Binding-site contacts:
Ligand atom F2 contacts residue TYR89 of chain 1.A at 3.4 Å.
Ligand atom F1 contacts residue TYR185 of chain 1.A at 3.4 Å.
Ligand atom O2 contacts residue TRP53 of chain 1.B at 3.2 Å.
Ligand atom C6 contacts residue TRP143 of chain 1.A at 3.2 Å (hydrophobic).
Ligand atom C12 contacts residue VAL114 of chain 1.B at 4.0 Å (hydrophobic).
Ligand atom CL1 contacts residue LEU112 of chain 1.B at 3.1 Å.
Ligand atom C6 contacts residue TYR192 of chain 1.A at 3.3 Å (hydrophobic).
Ligand atom C1 contacts residue VAL114 of chain 1.B at 3.6 Å (hydrophobic).
Ligand atom C9 contacts residue ARG104 of chain 1.B at 3.6 Å.
Ligand atom CL1 contacts residue TYR113 of chain 1.B at 3.9 Å.
Ligand atom C11 contacts residue VAL114 of chain 1.B at 3.8 Å (hydrophobic).
Ligand atom C7 contacts residue TRP143 of chain 1.A at 3.3 Å (hydrophobic).
Ligand atom C10 contacts residue VAL114 of chain 1.B at 3.8 Å (hydrophobic).
Ligand atom C4 contacts residue TRP143 of chain 1.A at 3.2 Å (hydrophobic).
Ligand atom C10 contacts residue THR144 of chain 1.A at 4.0 Å.
Ligand atom C9 contacts residue LEU112 of chain 1.B at 4.0 Å (hydrophobic).
Ligand atom C5 contacts residue TRP143 of chain 1.A at 4.0 Å (hydrophobic).
Ligand atom C1 contacts residue ARG55 of chain 1.B at 3.7 Å.
Ligand atom CL1 contacts residue VAL114 of chain 1.B at 3.9 Å.
Ligand atom N1 contacts residue TRP143 of chain 1.A at 3.7 Å.
Ligand atom O1 contacts residue ARG55 of chain 1.B at 3.0 Å (salt-bridge).
Ligand atom O2 contacts residue VAL114 of chain 1.B at 3.9 Å.
Ligand atom F2 contacts residue TRP143 of chain 1.A at 4.0 Å.
Ligand atom C12 contacts residue ARG55 of chain 1.B at 3.8 Å.
Ligand atom C1 contacts residue CYS188 of chain 1.A at 4.1 Å (hydrophobic).
Ligand atom C2 contacts residue TRP143 of chain 1.A at 4.1 Å (hydrophobic).
Ligand atom C2 contacts residue TRP53 of chain 1.B at 3.3 Å (hydrophobic).
Ligand atom O1 contacts residue CYS187 of chain 1.A at 3.9 Å.
Ligand atom N2 contacts residue THR144 of chain 1.A at 4.0 Å.
Ligand atom N2 contacts residue TRP143 of chain 1.A at 3.6 Å.
Ligand atom CL1 contacts residue ARG104 of chain 1.B at 3.5 Å.
Ligand atom N2 contacts residue VAL114 of chain 1.B at 3.4 Å.
Ligand atom CL1 contacts residue ALA103 of chain 1.B at 4.0 Å.
Ligand atom CL1 contacts residue LEU102 of chain 1.B at 3.8 Å.
Ligand atom C8 contacts residue TYR192 of chain 1.A at 3.2 Å (hydrophobic).
Ligand atom C5 contacts residue TYR192 of chain 1.A at 3.8 Å (hydrophobic).
Ligand atom C12 contacts residue CYS188 of chain 1.A at 3.6 Å (hydrophobic).
Ligand atom C7 contacts residue TYR192 of chain 1.A at 3.7 Å (hydrophobic).
Ligand atom O1 contacts residue VAL114 of chain 1.B at 3.8 Å.
Ligand atom C11 contacts residue TRP143 of chain 1.A at 3.4 Å (hydrophobic).

This protein binds this small molecule.
Small molecule (SMILES): O=C1C=C(N(Cc2ccc(Cl)nc2)CC(F)F)CO1

Sequence of chain 1.A:
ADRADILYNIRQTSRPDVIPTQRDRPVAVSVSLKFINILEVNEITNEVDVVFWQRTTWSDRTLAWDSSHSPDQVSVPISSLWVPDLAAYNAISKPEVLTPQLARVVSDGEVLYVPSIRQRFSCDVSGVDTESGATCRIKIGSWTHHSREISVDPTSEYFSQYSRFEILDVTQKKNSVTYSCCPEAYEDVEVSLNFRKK

Sequence of chain 1.B:
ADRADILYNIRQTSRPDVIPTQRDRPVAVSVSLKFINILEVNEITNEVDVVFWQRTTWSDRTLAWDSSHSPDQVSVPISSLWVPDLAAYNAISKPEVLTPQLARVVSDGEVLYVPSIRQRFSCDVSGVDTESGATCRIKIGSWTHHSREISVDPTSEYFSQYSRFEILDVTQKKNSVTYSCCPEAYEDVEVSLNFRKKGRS